This small molecule binds to this protein.
Small molecule (SMILES): Nc1nc2c(ncn2[C@@H]2O[C@H](CO[P](=O)(O)O[P](=O)(O)NP(=O)(O)O)[C@@H](O)[C@H]2O)c(=O)[nH]1

Binding-site contacts:
Ligand atom O6 contacts residue LYS118 of chain 1.A at 3.4 Å.
Ligand atom N2 contacts residue LEU121 of chain 1.A at 3.5 Å.
Ligand atom O3G contacts residue MG1 of chain 1.B at 2.0 Å.
Ligand atom O3G contacts residue THR36 of chain 1.A at 3.0 Å (h-bond).
Ligand atom O1A contacts residue TYR33 of chain 1.A at 3.2 Å.
Ligand atom O1B contacts residue SER18 of chain 1.A at 3.0 Å (h-bond).
Ligand atom N1 contacts residue ASP120 of chain 1.A at 2.8 Å (salt-bridge).
Ligand atom C3' contacts residue ASP31 of chain 1.A at 3.6 Å.
Ligand atom O1G contacts residue TYR33 of chain 1.A at 2.4 Å (h-bond).
Ligand atom O1B contacts residue MG1 of chain 1.B at 2.0 Å.
Ligand atom O6 contacts residue SER146 of chain 1.A at 3.6 Å.
Ligand atom PB contacts residue MG1 of chain 1.B at 3.3 Å.
Ligand atom O6 contacts residue ALA147 of chain 1.A at 2.9 Å (h-bond).
Ligand atom O2' contacts residue PHE29 of chain 1.A at 3.4 Å.
Ligand atom O2B contacts residue VAL15 of chain 1.A at 3.3 Å (h-bond).
Ligand atom O2' contacts residue ASP31 of chain 1.A at 3.5 Å.
Ligand atom O2G contacts residue GLY61 of chain 1.A at 3.0 Å (h-bond).
Ligand atom N3B contacts residue MG1 of chain 1.B at 3.5 Å.
Ligand atom O2' contacts residue VAL30 of chain 1.A at 2.9 Å (h-bond).
Ligand atom O6 contacts residue LYS148 of chain 1.A at 3.5 Å (salt-bridge).
Ligand atom N2 contacts residue ASP120 of chain 1.A at 2.8 Å (salt-bridge).
Ligand atom PG contacts residue MG1 of chain 1.B at 3.2 Å.
Ligand atom C6 contacts residue LYS118 of chain 1.A at 3.5 Å.
Ligand atom O2G contacts residue LYS17 of chain 1.A at 2.6 Å (salt-bridge).
Ligand atom O2A contacts residue SER18 of chain 1.A at 3.4 Å (h-bond).
Ligand atom O1G contacts residue PRO35 of chain 1.A at 3.6 Å.
Ligand atom N7 contacts residue ASN117 of chain 1.A at 3.2 Å (h-bond).
Ligand atom O3' contacts residue ASP31 of chain 1.A at 2.7 Å (salt-bridge).
Ligand atom O6 contacts residue ASP120 of chain 1.A at 3.5 Å (salt-bridge).
Ligand atom O2A contacts residue GLY16 of chain 1.A at 3.6 Å.
Ligand atom O2B contacts residue GLY16 of chain 1.A at 3.1 Å (h-bond).
Ligand atom O6 contacts residue ASN117 of chain 1.A at 3.4 Å (h-bond).
Ligand atom O1B contacts residue LYS17 of chain 1.A at 3.6 Å.
Ligand atom O3A contacts residue GLY16 of chain 1.A at 3.3 Å (h-bond).
Ligand atom O4' contacts residue LYS118 of chain 1.A at 3.3 Å (salt-bridge).
Ligand atom N3B contacts residue GLY14 of chain 1.A at 3.2 Å (h-bond).
Ligand atom O2A contacts residue ALA19 of chain 1.A at 2.8 Å (h-bond).
Ligand atom O2G contacts residue VAL13 of chain 1.A at 3.6 Å.
Ligand atom O2B contacts residue LYS17 of chain 1.A at 2.8 Å (salt-bridge).
Ligand atom N3B contacts residue TYR33 of chain 1.A at 3.4 Å.

Sequence of chain 1.A:
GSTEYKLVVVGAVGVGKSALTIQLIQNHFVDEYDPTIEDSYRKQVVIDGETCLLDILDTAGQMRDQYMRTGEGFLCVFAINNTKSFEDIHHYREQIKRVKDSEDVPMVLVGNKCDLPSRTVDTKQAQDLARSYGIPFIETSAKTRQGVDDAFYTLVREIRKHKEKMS